This small molecule binds to this protein.
Small molecule (SMILES): Cc1ncc(COP(=O)(O)O)c(CNc2co[nH]c2=O)c1O

Binding-site contacts:
Ligand atom O1P contacts residue HIS226 of chain 1.A at 2.6 Å (h-bond).
Ligand atom P contacts residue THR96 of chain 1.A at 3.6 Å.
Ligand atom ND contacts residue ARG379 of chain 1.A at 3.4 Å (salt-bridge).
Ligand atom O contacts residue ARG379 of chain 1.A at 2.6 Å (salt-bridge).
Ligand atom CB contacts residue ASN54 of chain 2.A at 3.7 Å.
Ligand atom C3 contacts residue ALA203 of chain 1.A at 3.7 Å (hydrophobic).
Ligand atom C4A contacts residue LYS227 of chain 1.A at 3.6 Å.
Ligand atom O2P contacts residue THR278 of chain 2.A at 2.7 Å (h-bond).
Ligand atom O3P contacts residue THR95 of chain 1.A at 3.5 Å (h-bond).
Ligand atom O1P contacts residue THR278 of chain 2.A at 3.7 Å.
Ligand atom O3P contacts residue SER224 of chain 1.A at 3.7 Å.
Ligand atom N contacts residue LYS227 of chain 1.A at 3.4 Å (salt-bridge).
Ligand atom C3 contacts residue HIS124 of chain 1.A at 3.5 Å.
Ligand atom O4P contacts residue THR95 of chain 1.A at 3.5 Å.
Ligand atom C contacts residue ALA31 of chain 1.A at 3.5 Å (hydrophobic).
Ligand atom N1 contacts residue ALA203 of chain 1.A at 3.6 Å.
Ligand atom N contacts residue HIS124 of chain 1.A at 3.7 Å.
Ligand atom N1 contacts residue ASP201 of chain 1.A at 2.7 Å (salt-bridge).
Ligand atom C3 contacts residue LYS227 of chain 1.A at 3.7 Å.
Ligand atom C2A contacts residue ASP201 of chain 1.A at 3.6 Å.
Ligand atom O3P contacts residue THR96 of chain 1.A at 2.6 Å (h-bond).
Ligand atom C4 contacts residue HIS124 of chain 1.A at 3.4 Å.
Ligand atom OG contacts residue ASN54 of chain 2.A at 3.4 Å (h-bond).
Ligand atom CA contacts residue ALA31 of chain 1.A at 3.5 Å (hydrophobic).
Ligand atom C2 contacts residue ALA203 of chain 1.A at 3.5 Å (hydrophobic).
Ligand atom C5A contacts residue HIS124 of chain 1.A at 3.6 Å.
Ligand atom O1P contacts residue SER224 of chain 1.A at 2.6 Å (h-bond).
Ligand atom C6 contacts residue HIS124 of chain 1.A at 3.6 Å.
Ligand atom P contacts residue SER224 of chain 1.A at 3.5 Å.
Ligand atom O3 contacts residue LYS227 of chain 1.A at 2.7 Å (salt-bridge).
Ligand atom O4P contacts residue THR96 of chain 1.A at 3.6 Å.
Ligand atom O3 contacts residue ASN176 of chain 1.A at 3.4 Å.
Ligand atom C5 contacts residue HIS124 of chain 1.A at 3.5 Å.
Ligand atom O contacts residue ASN176 of chain 1.A at 2.6 Å (h-bond).
Ligand atom ND contacts residue ALA32 of chain 1.A at 3.5 Å.
Ligand atom C contacts residue ARG379 of chain 1.A at 3.6 Å.
Ligand atom C6 contacts residue ASP201 of chain 1.A at 3.6 Å.
Ligand atom N1 contacts residue HIS124 of chain 1.A at 3.5 Å.
Ligand atom OG contacts residue ALA32 of chain 1.A at 3.4 Å.
Ligand atom C2 contacts residue ASP201 of chain 1.A at 3.6 Å.

Sequence of chain 1.A:
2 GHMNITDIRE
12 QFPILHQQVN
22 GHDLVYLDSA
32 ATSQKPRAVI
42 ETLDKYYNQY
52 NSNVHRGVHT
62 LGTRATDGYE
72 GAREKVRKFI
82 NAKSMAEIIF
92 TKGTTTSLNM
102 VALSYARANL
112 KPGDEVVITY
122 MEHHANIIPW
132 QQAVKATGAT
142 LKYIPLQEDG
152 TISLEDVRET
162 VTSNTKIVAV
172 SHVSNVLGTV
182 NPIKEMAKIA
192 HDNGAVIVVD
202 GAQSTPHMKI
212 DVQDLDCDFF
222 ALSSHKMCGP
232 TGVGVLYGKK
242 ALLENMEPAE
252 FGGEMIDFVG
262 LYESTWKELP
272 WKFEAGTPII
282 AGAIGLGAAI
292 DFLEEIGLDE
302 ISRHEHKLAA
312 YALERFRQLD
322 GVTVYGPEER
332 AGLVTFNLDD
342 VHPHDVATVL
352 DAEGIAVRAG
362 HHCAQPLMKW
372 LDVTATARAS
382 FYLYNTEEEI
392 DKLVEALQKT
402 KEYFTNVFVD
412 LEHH

Sequence of chain 2.A:
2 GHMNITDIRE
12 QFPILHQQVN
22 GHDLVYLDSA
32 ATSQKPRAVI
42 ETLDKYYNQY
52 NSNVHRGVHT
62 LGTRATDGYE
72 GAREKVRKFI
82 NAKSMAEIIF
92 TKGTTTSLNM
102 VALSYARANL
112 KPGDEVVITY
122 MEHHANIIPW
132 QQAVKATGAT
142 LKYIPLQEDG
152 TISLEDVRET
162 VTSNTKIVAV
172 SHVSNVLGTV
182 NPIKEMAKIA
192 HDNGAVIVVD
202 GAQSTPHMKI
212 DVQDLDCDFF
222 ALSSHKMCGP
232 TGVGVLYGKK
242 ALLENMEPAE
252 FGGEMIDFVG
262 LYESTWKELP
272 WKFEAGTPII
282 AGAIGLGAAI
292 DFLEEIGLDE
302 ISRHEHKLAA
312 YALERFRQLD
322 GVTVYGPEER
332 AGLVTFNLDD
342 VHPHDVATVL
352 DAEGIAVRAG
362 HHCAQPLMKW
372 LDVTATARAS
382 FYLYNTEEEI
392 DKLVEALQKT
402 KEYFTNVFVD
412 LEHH